Sequence of chain 33.L:
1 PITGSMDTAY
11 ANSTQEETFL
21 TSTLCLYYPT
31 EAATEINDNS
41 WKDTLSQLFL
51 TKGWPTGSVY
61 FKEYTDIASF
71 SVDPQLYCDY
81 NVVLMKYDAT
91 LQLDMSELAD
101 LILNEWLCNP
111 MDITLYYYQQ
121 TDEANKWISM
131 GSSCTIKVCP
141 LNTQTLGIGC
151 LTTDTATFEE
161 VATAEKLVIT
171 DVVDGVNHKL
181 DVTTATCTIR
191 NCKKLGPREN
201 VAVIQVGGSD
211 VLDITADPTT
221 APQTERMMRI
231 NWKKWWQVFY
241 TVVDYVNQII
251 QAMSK

Binding-site contacts:
Ligand atom C7 contacts residue ASN12 of chain 33.L at 3.9 Å.
Ligand atom O5 contacts residue ASN12 of chain 33.L at 2.6 Å (h-bond).
Ligand atom O7 contacts residue ASN12 of chain 33.L at 3.7 Å.
Ligand atom C2 contacts residue ASN12 of chain 33.L at 3.2 Å.
Ligand atom N2 contacts residue ASN12 of chain 33.L at 3.8 Å.
Ligand atom C1 contacts residue ASN12 of chain 33.L at 2.1 Å.
Ligand atom C5 contacts residue ASN12 of chain 33.L at 4.1 Å.

This small molecule binds to this protein.
Small molecule (SMILES): CC(=O)N[C@H]1[C@H](O[C@H]2[C@H](O)[C@@H](NC(C)=O)CO[C@@H]2CO)O[C@H](CO)[C@@H](O)[C@@H]1O